Sequence of chain 1.A:
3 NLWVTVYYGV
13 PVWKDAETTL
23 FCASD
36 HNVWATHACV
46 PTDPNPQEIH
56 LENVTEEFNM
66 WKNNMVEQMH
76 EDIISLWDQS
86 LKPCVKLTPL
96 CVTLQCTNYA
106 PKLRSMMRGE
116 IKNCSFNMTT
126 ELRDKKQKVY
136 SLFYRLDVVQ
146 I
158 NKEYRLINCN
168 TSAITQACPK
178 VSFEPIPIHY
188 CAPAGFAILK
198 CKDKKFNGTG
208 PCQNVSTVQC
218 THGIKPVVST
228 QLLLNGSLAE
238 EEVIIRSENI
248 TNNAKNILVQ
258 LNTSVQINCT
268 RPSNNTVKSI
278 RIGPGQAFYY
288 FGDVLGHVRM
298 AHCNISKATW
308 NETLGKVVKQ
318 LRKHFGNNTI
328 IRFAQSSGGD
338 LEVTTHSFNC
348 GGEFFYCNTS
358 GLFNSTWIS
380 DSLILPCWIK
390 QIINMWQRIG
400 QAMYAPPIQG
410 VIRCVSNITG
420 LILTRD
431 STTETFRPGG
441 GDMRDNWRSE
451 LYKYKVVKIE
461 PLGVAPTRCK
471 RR

Binding-site contacts:
Ligand atom C1 contacts residue GLN263 of chain 1.A at 3.4 Å.
Ligand atom C8 contacts residue SER381 of chain 1.A at 3.6 Å.
Ligand atom O7 contacts residue ASN301 of chain 1.A at 3.8 Å.
Ligand atom C4 contacts residue GLN263 of chain 1.A at 4.5 Å.
Ligand atom C5 contacts residue ARG412 of chain 1.A at 4.4 Å.
Ligand atom C1 contacts residue ARG412 of chain 1.A at 3.8 Å.
Ligand atom C3 contacts residue ASN265 of chain 1.A at 3.7 Å.
Ligand atom C8 contacts residue SER303 of chain 1.A at 3.5 Å.
Ligand atom O5 contacts residue ASN265 of chain 1.A at 2.3 Å (h-bond).
Ligand atom C7 contacts residue ASN301 of chain 1.A at 4.1 Å.
Ligand atom C7 contacts residue ASN265 of chain 1.A at 3.8 Å.
Ligand atom C1 contacts residue ASN265 of chain 1.A at 1.4 Å.
Ligand atom O7 contacts residue SER381 of chain 1.A at 3.4 Å (h-bond).
Ligand atom C2 contacts residue ASN265 of chain 1.A at 2.4 Å.
Ligand atom C8 contacts residue ASN301 of chain 1.A at 3.6 Å.
Ligand atom C8 contacts residue ILE302 of chain 1.A at 4.0 Å (hydrophobic).
Ligand atom O7 contacts residue ASN265 of chain 1.A at 4.3 Å.
Ligand atom C5 contacts residue ASN265 of chain 1.A at 3.6 Å.
Ligand atom O5 contacts residue GLN263 of chain 1.A at 4.0 Å.
Ligand atom C4 contacts residue ASN265 of chain 1.A at 4.2 Å.
Ligand atom C2 contacts residue GLN263 of chain 1.A at 4.0 Å.
Ligand atom N2 contacts residue ASN265 of chain 1.A at 2.9 Å (h-bond).
Ligand atom N2 contacts residue GLN263 of chain 1.A at 4.1 Å.
Ligand atom C7 contacts residue SER381 of chain 1.A at 3.9 Å.
Ligand atom C6 contacts residue ARG412 of chain 1.A at 4.4 Å.
Ligand atom C5 contacts residue GLN263 of chain 1.A at 3.9 Å.
Ligand atom C3 contacts residue GLN263 of chain 1.A at 3.8 Å.
Ligand atom C8 contacts residue ASN265 of chain 1.A at 4.0 Å.
Ligand atom O5 contacts residue ARG412 of chain 1.A at 3.1 Å (salt-bridge).

A small-molecule ligand and the protein it binds are described below.
Small molecule (SMILES): CC(=O)N[C@@H]1[C@@H](O)[C@H](O)[C@@H](CO)O[C@H]1O